A small-molecule ligand and the protein it binds are described below.
Small molecule (SMILES): Cc1oc(C)c(S(N)(=O)=O)c1C(=O)O

Sequence of chain 1.B:
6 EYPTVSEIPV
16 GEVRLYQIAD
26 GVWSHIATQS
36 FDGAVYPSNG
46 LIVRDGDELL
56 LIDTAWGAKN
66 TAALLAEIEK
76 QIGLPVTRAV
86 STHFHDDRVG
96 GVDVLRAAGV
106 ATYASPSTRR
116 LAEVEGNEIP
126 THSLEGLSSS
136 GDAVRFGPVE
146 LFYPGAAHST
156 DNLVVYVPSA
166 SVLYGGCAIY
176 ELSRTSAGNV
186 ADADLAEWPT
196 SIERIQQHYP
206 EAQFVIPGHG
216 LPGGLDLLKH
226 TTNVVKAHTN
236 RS

Binding-site contacts:
Ligand atom C5 contacts residue ZN1 of chain 1.M at 3.0 Å.
Ligand atom O4 contacts residue ASN184 of chain 1.B at 3.3 Å (h-bond).
Ligand atom O4 contacts residue GLY183 of chain 1.B at 3.9 Å.
Ligand atom O3 contacts residue ZN1 of chain 1.L at 2.8 Å.
Ligand atom C5 contacts residue HIS214 of chain 1.B at 3.4 Å.
Ligand atom C7 contacts residue TYR41 of chain 1.B at 3.5 Å (hydrophobic).
Ligand atom C5 contacts residue HIS153 of chain 1.B at 3.5 Å.
Ligand atom C2 contacts residue HIS214 of chain 1.B at 3.3 Å.
Ligand atom O3 contacts residue HIS90 of chain 1.B at 3.2 Å (h-bond).
Ligand atom S contacts residue ZN1 of chain 1.M at 3.2 Å.
Ligand atom N1 contacts residue HIS88 of chain 1.B at 3.5 Å (h-bond).
Ligand atom N1 contacts residue CYS172 of chain 1.B at 3.8 Å.
Ligand atom C4 contacts residue HIS214 of chain 1.B at 3.6 Å.
Ligand atom O3 contacts residue ZN1 of chain 1.M at 3.9 Å.
Ligand atom O5 contacts residue ZN1 of chain 1.L at 3.9 Å.
Ligand atom C1 contacts residue ZN1 of chain 1.M at 3.2 Å.
Ligand atom O2 contacts residue ASN184 of chain 1.B at 3.9 Å.
Ligand atom O5 contacts residue HIS153 of chain 1.B at 3.2 Å.
Ligand atom C6 contacts residue TRP61 of chain 1.B at 3.4 Å (hydrophobic).
Ligand atom N1 contacts residue ZN1 of chain 1.L at 2.0 Å.
Ligand atom O2 contacts residue HIS90 of chain 1.B at 3.4 Å (h-bond).
Ligand atom C7 contacts residue HIS214 of chain 1.B at 3.9 Å.
Ligand atom O5 contacts residue ZN1 of chain 1.M at 2.1 Å.
Ligand atom N1 contacts residue ASP92 of chain 1.B at 2.8 Å (salt-bridge).
Ligand atom O2 contacts residue ZN1 of chain 1.L at 3.5 Å.
Ligand atom C2 contacts residue ZN1 of chain 1.M at 3.2 Å.
Ligand atom S contacts residue HIS90 of chain 1.B at 3.5 Å (h-bond).
Ligand atom N1 contacts residue ZN1 of chain 1.M at 2.2 Å.
Ligand atom O4 contacts residue HIS153 of chain 1.B at 3.7 Å.
Ligand atom S contacts residue ASP92 of chain 1.B at 3.7 Å.
Ligand atom O2 contacts residue ASP92 of chain 1.B at 3.5 Å (salt-bridge).
Ligand atom S contacts residue ZN1 of chain 1.L at 2.9 Å.
Ligand atom O5 contacts residue HIS214 of chain 1.B at 3.0 Å (h-bond).
Ligand atom O3 contacts residue HIS153 of chain 1.B at 3.1 Å.
Ligand atom C1 contacts residue HIS214 of chain 1.B at 3.8 Å.
Ligand atom N1 contacts residue HIS153 of chain 1.B at 3.5 Å (h-bond).
Ligand atom O3 contacts residue ASN184 of chain 1.B at 3.0 Å (h-bond).
Ligand atom S contacts residue ASN184 of chain 1.B at 4.0 Å.
Ligand atom O5 contacts residue CYS172 of chain 1.B at 3.3 Å.
Ligand atom N1 contacts residue HIS90 of chain 1.B at 3.3 Å (h-bond).